This small molecule binds to this protein.
Small molecule (SMILES): C[C@@H]1O[C@@H](O)[C@@H](O)[C@H](O)[C@@H]1O

Binding-site contacts:
Ligand atom C5 contacts residue SER60 of chain 1.A at 3.2 Å.
Ligand atom C6 contacts residue PHE71 of chain 1.A at 3.5 Å (hydrophobic).
Ligand atom C1 contacts residue ARG127 of chain 1.C at 3.2 Å.
Ligand atom C6 contacts residue GLY58 of chain 1.A at 4.5 Å.
Ligand atom O4 contacts residue LEU73 of chain 1.A at 3.6 Å.
Ligand atom C4 contacts residue SER60 of chain 1.A at 3.8 Å.
Ligand atom C4 contacts residue LEU73 of chain 1.A at 3.8 Å (hydrophobic).
Ligand atom C3 contacts residue GLY58 of chain 1.A at 3.5 Å.
Ligand atom C4 contacts residue GLY58 of chain 1.A at 3.3 Å.
Ligand atom C3 contacts residue SER60 of chain 1.A at 3.0 Å.
Ligand atom C5 contacts residue GLY59 of chain 1.A at 4.4 Å.
Ligand atom O3 contacts residue SER60 of chain 1.A at 4.2 Å.
Ligand atom O3 contacts residue GLY58 of chain 1.A at 3.7 Å.
Ligand atom C6 contacts residue LEU73 of chain 1.A at 4.1 Å (hydrophobic).
Ligand atom C6 contacts residue PHE136 of chain 1.C at 3.7 Å (hydrophobic).
Ligand atom O2 contacts residue SER60 of chain 1.A at 3.1 Å (h-bond).
Ligand atom C2 contacts residue SER60 of chain 1.A at 3.0 Å.
Ligand atom C1 contacts residue SER60 of chain 1.A at 2.4 Å.
Ligand atom C5 contacts residue ARG127 of chain 1.C at 4.5 Å.
Ligand atom O5 contacts residue SER60 of chain 1.A at 3.1 Å (h-bond).
Ligand atom C5 contacts residue PHE71 of chain 1.A at 3.8 Å (hydrophobic).
Ligand atom O5 contacts residue PHE136 of chain 1.C at 4.5 Å.
Ligand atom O4 contacts residue GLY58 of chain 1.A at 4.5 Å.
Ligand atom C6 contacts residue CYS72 of chain 1.A at 3.7 Å (hydrophobic).
Ligand atom O5 contacts residue ARG127 of chain 1.C at 3.2 Å (salt-bridge).
Ligand atom C5 contacts residue GLY58 of chain 1.A at 3.9 Å.

Sequence of chain 1.A:
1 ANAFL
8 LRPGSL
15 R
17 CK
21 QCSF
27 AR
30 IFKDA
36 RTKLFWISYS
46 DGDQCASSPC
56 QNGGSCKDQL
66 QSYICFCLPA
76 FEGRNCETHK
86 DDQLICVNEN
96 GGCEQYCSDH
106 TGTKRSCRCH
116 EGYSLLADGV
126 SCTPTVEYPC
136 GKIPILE

Sequence of chain 1.C:
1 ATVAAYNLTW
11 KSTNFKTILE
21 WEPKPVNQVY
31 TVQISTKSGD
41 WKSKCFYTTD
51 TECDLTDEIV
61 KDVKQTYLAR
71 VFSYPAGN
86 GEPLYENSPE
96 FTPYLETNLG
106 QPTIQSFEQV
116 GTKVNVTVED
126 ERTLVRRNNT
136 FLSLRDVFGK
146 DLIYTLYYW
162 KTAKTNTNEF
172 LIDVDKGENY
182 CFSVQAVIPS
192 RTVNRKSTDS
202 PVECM